Sequence of chain 1.F:
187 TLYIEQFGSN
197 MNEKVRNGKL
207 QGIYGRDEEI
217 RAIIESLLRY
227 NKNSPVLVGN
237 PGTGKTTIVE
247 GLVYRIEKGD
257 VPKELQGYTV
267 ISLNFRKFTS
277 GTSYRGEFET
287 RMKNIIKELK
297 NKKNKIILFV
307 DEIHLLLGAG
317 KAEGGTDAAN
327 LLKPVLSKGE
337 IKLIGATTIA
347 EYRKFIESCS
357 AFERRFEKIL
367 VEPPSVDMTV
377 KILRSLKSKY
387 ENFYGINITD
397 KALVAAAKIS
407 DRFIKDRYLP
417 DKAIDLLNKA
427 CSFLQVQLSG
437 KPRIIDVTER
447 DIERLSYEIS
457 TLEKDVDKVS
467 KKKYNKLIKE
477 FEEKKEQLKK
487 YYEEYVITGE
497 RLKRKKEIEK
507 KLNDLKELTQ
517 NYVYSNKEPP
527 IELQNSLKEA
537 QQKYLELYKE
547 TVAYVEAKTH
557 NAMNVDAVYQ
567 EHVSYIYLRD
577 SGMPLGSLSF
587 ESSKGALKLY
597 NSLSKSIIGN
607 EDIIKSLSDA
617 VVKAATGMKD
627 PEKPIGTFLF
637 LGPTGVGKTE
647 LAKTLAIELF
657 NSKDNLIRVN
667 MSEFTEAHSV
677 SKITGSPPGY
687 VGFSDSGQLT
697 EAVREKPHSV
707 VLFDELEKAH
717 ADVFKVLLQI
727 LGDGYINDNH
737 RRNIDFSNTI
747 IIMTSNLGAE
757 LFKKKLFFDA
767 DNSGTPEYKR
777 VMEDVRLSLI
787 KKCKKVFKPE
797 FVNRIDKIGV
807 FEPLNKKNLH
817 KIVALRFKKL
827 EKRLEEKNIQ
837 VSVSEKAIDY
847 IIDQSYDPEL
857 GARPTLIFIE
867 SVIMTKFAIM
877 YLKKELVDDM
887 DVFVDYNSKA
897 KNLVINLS

Binding-site contacts:
Ligand atom S1G contacts residue ARG800 of chain 1.E at 3.0 Å (salt-bridge).
Ligand atom O5' contacts residue GLU646 of chain 1.F at 3.4 Å (salt-bridge).
Ligand atom O1A contacts residue VAL642 of chain 1.F at 2.4 Å (h-bond).
Ligand atom N7 contacts residue GLY643 of chain 1.F at 3.1 Å (h-bond).
Ligand atom C8 contacts residue GLY641 of chain 1.F at 3.6 Å.
Ligand atom O3G contacts residue PRO639 of chain 1.F at 3.4 Å (h-bond).
Ligand atom O1B contacts residue THR645 of chain 1.F at 3.2 Å (h-bond).
Ligand atom O2A contacts residue THR645 of chain 1.F at 3.2 Å (h-bond).
Ligand atom C3' contacts residue GLU646 of chain 1.F at 3.3 Å.
Ligand atom O2B contacts residue THR645 of chain 1.F at 3.5 Å (h-bond).
Ligand atom O3B contacts residue ARG859 of chain 1.F at 3.0 Å (salt-bridge).
Ligand atom O1A contacts residue ARG859 of chain 1.F at 3.4 Å (salt-bridge).
Ligand atom O3G contacts residue GLY641 of chain 1.F at 2.6 Å (h-bond).
Ligand atom O2B contacts residue ARG800 of chain 1.E at 3.4 Å (salt-bridge).
Ligand atom S1G contacts residue ARG859 of chain 1.F at 3.0 Å (salt-bridge).
Ligand atom C2' contacts residue GLU646 of chain 1.F at 3.6 Å.
Ligand atom N1 contacts residue ILE604 of chain 1.F at 3.4 Å (h-bond).
Ligand atom N7 contacts residue LEU810 of chain 1.F at 3.3 Å.
Ligand atom O2G contacts residue LYS644 of chain 1.F at 3.3 Å.
Ligand atom O3G contacts residue LYS644 of chain 1.F at 2.3 Å (salt-bridge).
Ligand atom O5' contacts residue ARG859 of chain 1.F at 3.5 Å (salt-bridge).
Ligand atom O3G contacts residue THR640 of chain 1.F at 3.4 Å.
Ligand atom O1A contacts residue GLY641 of chain 1.F at 3.1 Å (h-bond).
Ligand atom PG contacts residue LYS644 of chain 1.F at 3.5 Å.
Ligand atom O3' contacts residue LEU862 of chain 1.F at 3.6 Å.
Ligand atom C8 contacts residue GLY643 of chain 1.F at 3.5 Å.
Ligand atom PB contacts residue THR645 of chain 1.F at 3.5 Å.
Ligand atom C5' contacts residue GLY641 of chain 1.F at 3.3 Å.
Ligand atom O1B contacts residue LYS644 of chain 1.F at 3.4 Å (salt-bridge).
Ligand atom O2A contacts residue GLU646 of chain 1.F at 3.4 Å.
Ligand atom N6 contacts residue LEU810 of chain 1.F at 3.5 Å.
Ligand atom O3A contacts residue ARG859 of chain 1.F at 2.6 Å (salt-bridge).
Ligand atom PB contacts residue ARG859 of chain 1.F at 3.3 Å.
Ligand atom O2A contacts residue GLY643 of chain 1.F at 3.2 Å.
Ligand atom O2A contacts residue VAL642 of chain 1.F at 3.0 Å (h-bond).
Ligand atom O1B contacts residue VAL642 of chain 1.F at 3.2 Å (h-bond).
Ligand atom O2A contacts residue LYS644 of chain 1.F at 3.0 Å (salt-bridge).
Ligand atom PA contacts residue VAL642 of chain 1.F at 3.2 Å.
Ligand atom PA contacts residue ARG859 of chain 1.F at 3.4 Å.
Ligand atom O3A contacts residue THR645 of chain 1.F at 3.1 Å (h-bond).

Sequence of chain 1.E:
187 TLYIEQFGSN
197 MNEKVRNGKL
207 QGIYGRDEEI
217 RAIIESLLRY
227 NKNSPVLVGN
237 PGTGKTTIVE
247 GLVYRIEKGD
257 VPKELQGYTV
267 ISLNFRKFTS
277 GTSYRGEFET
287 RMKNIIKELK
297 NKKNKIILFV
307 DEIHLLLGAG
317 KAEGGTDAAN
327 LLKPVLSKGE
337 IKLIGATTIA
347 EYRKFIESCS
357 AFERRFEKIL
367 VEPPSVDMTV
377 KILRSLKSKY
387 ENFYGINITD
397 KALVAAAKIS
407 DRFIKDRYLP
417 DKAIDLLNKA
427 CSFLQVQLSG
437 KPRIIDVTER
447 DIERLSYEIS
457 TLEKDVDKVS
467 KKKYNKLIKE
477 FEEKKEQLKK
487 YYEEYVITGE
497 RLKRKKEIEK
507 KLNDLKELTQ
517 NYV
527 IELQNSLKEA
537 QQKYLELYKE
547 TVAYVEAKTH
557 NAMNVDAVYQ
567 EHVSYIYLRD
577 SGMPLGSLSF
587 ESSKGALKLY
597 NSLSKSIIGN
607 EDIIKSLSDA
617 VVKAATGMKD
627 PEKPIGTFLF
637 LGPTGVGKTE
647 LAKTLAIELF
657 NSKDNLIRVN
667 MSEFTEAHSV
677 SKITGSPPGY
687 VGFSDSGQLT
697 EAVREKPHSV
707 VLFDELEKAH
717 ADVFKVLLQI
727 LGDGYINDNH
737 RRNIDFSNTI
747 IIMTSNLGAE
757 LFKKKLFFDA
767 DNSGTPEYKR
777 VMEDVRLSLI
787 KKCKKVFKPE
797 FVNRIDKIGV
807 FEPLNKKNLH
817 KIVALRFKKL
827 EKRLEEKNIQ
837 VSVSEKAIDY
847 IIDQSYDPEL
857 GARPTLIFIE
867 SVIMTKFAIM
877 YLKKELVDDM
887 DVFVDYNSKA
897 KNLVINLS

The protein below binds the small molecule below.
Small molecule (SMILES): Nc1ncnc2c1ncn2[C@@H]1O[C@H](COP(=O)(O)OP(=O)(O)OP(O)(O)=S)[C@@H](O)[C@H]1O